A protein and the small-molecule ligand that binds it are described below.
Small molecule (SMILES): NCc1cccc(C2CCN(C(=O)c3cccc(-c4cccc([B-]5(O)Oc6ccc(C(=O)N7CCC(c8cccc(CN)c8)CC7)cc6O5)c4)c3)CC2)c1

Sequence of chain 1.A:
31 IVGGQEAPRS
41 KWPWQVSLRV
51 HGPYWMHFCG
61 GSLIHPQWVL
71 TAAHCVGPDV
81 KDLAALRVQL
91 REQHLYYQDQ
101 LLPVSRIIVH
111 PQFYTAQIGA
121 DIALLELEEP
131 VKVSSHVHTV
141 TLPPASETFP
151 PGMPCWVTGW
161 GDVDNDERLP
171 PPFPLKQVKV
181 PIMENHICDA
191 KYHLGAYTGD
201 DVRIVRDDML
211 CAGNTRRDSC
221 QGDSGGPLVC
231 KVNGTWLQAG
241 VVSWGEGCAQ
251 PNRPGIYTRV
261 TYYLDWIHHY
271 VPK

Binding-site contacts:
Ligand atom C34 contacts residue PGE1 of chain 1.E at 3.5 Å.
Ligand atom C17 contacts residue PGE1 of chain 1.E at 3.5 Å.
Ligand atom C41 contacts residue CYS220 of chain 1.A at 3.8 Å (hydrophobic).
Ligand atom N4 contacts residue ASP218 of chain 1.A at 3.0 Å (salt-bridge).
Ligand atom C40 contacts residue VAL242 of chain 1.A at 3.8 Å (hydrophobic).
Ligand atom C41 contacts residue SER224 of chain 1.A at 3.5 Å.
Ligand atom C39 contacts residue SER219 of chain 1.A at 3.4 Å.
Ligand atom C42 contacts residue SO41 of chain 1.D at 3.6 Å.
Ligand atom N4 contacts residue CYS248 of chain 1.A at 3.6 Å.
Ligand atom O5 contacts residue GLY245 of chain 1.A at 3.5 Å (h-bond).
Ligand atom C28 contacts residue GLY245 of chain 1.A at 3.7 Å.
Ligand atom C39 contacts residue TRP244 of chain 1.A at 3.4 Å (hydrophobic).
Ligand atom C38 contacts residue GLY245 of chain 1.A at 3.8 Å.
Ligand atom C39 contacts residue ASP218 of chain 1.A at 3.6 Å.
Ligand atom N3 contacts residue GLY245 of chain 1.A at 3.6 Å (h-bond).
Ligand atom C31 contacts residue GLN221 of chain 1.A at 3.6 Å.
Ligand atom C32 contacts residue GLY245 of chain 1.A at 3.8 Å.
Ligand atom C38 contacts residue TRP244 of chain 1.A at 3.6 Å (hydrophobic).
Ligand atom O3 contacts residue PGE1 of chain 1.E at 3.5 Å (h-bond).
Ligand atom C43 contacts residue PGE1 of chain 1.E at 3.2 Å.
Ligand atom C32 contacts residue GLY247 of chain 1.A at 3.9 Å.
Ligand atom C32 contacts residue GLN221 of chain 1.A at 3.5 Å.
Ligand atom C42 contacts residue PGE1 of chain 1.E at 3.9 Å.
Ligand atom C37 contacts residue GLY245 of chain 1.A at 3.5 Å.
Ligand atom C38 contacts residue SER219 of chain 1.A at 3.8 Å.
Ligand atom C30 contacts residue GLY245 of chain 1.A at 3.3 Å.
Ligand atom C39 contacts residue GLY247 of chain 1.A at 3.9 Å.
Ligand atom N4 contacts residue SER219 of chain 1.A at 2.9 Å (h-bond).
Ligand atom C42 contacts residue SER224 of chain 1.A at 3.8 Å.
Ligand atom O5 contacts residue GLU246 of chain 1.A at 3.9 Å.
Ligand atom C37 contacts residue GLY247 of chain 1.A at 3.5 Å.
Ligand atom N4 contacts residue GLY247 of chain 1.A at 2.9 Å (h-bond).
Ligand atom C34 contacts residue GLY245 of chain 1.A at 3.5 Å.
Ligand atom C39 contacts residue GLY255 of chain 1.A at 3.9 Å.
Ligand atom O2 contacts residue PGE1 of chain 1.E at 3.5 Å (h-bond).
Ligand atom C40 contacts residue SER219 of chain 1.A at 3.5 Å.
Ligand atom C37 contacts residue TRP244 of chain 1.A at 3.7 Å (hydrophobic).
Ligand atom O5 contacts residue GLY247 of chain 1.A at 3.1 Å (h-bond).
Ligand atom C25 contacts residue GLN117 of chain 1.A at 3.9 Å.
Ligand atom C27 contacts residue GLY245 of chain 1.A at 3.3 Å.